The protein below binds the small molecule below.
Small molecule (SMILES): Nc1nc(SCCCN2CCCCC2)nc2sc3c(c12)CC[C@H](c1ccccc1)C3

Binding-site contacts:
Ligand atom C17 contacts residue TRP56 of chain 3.A at 3.6 Å (hydrophobic).
Ligand atom N01 contacts residue PHE422 of chain 3.A at 2.8 Å (h-bond).
Ligand atom C19 contacts residue PHE104 of chain 3.A at 3.3 Å (hydrophobic).
Ligand atom C23 contacts residue ARG57 of chain 3.A at 3.7 Å.
Ligand atom C10 contacts residue PHE422 of chain 3.A at 3.6 Å (hydrophobic).
Ligand atom C02 contacts residue TRP56 of chain 3.A at 3.7 Å (hydrophobic).
Ligand atom S30 contacts residue ALA53 of chain 3.A at 3.9 Å.
Ligand atom C25 contacts residue TRP33 of chain 3.A at 3.6 Å (hydrophobic).
Ligand atom C04 contacts residue TRP56 of chain 3.A at 3.6 Å (hydrophobic).
Ligand atom N03 contacts residue TRP56 of chain 3.A at 3.8 Å.
Ligand atom C26 contacts residue MET36 of chain 3.A at 3.8 Å (hydrophobic).
Ligand atom C18 contacts residue TRP56 of chain 3.A at 3.6 Å (hydrophobic).
Ligand atom C21 contacts residue PHE104 of chain 3.A at 3.7 Å (hydrophobic).
Ligand atom C22 contacts residue LEU83 of chain 3.A at 3.8 Å (hydrophobic).
Ligand atom N01 contacts residue MET85 of chain 3.A at 3.6 Å.
Ligand atom C24 contacts residue ARG57 of chain 3.A at 3.8 Å.
Ligand atom C20 contacts residue ALA53 of chain 3.A at 3.9 Å (hydrophobic).
Ligand atom C20 contacts residue PHE104 of chain 3.A at 3.5 Å (hydrophobic).
Ligand atom N01 contacts residue SER103 of chain 3.A at 2.6 Å (h-bond).
Ligand atom C02 contacts residue SER103 of chain 3.A at 3.7 Å.
Ligand atom N03 contacts residue PHE422 of chain 3.A at 3.6 Å.
Ligand atom C12 contacts residue HIS139 of chain 3.A at 3.9 Å.
Ligand atom C06 contacts residue GLU421 of chain 3.A at 3.8 Å.
Ligand atom C27 contacts residue PHE104 of chain 3.A at 3.5 Å (hydrophobic).
Ligand atom C13 contacts residue GLU421 of chain 3.A at 3.6 Å.
Ligand atom C27 contacts residue LEU83 of chain 3.A at 3.8 Å (hydrophobic).
Ligand atom C28 contacts residue VAL60 of chain 3.A at 3.8 Å (hydrophobic).
Ligand atom N15 contacts residue TRP56 of chain 3.A at 3.6 Å (h-bond).
Ligand atom N01 contacts residue TRP56 of chain 3.A at 3.8 Å.
Ligand atom C02 contacts residue PHE422 of chain 3.A at 3.7 Å (hydrophobic).
Ligand atom C19 contacts residue TRP56 of chain 3.A at 3.8 Å (hydrophobic).
Ligand atom S05 contacts residue TRP56 of chain 3.A at 3.9 Å.
Ligand atom S30 contacts residue PHE104 of chain 3.A at 3.8 Å.
Ligand atom C16 contacts residue TRP56 of chain 3.A at 3.6 Å (hydrophobic).
Ligand atom C28 contacts residue LEU83 of chain 3.A at 3.8 Å (hydrophobic).
Ligand atom C29 contacts residue PHE104 of chain 3.A at 3.6 Å (hydrophobic).
Ligand atom S30 contacts residue TRP56 of chain 3.A at 3.9 Å.
Ligand atom C18 contacts residue PHE104 of chain 3.A at 3.4 Å (hydrophobic).
Ligand atom C21 contacts residue LEU83 of chain 3.A at 3.9 Å (hydrophobic).
Ligand atom C14 contacts residue GLU421 of chain 3.A at 3.3 Å.

Sequence of chain 3.A:
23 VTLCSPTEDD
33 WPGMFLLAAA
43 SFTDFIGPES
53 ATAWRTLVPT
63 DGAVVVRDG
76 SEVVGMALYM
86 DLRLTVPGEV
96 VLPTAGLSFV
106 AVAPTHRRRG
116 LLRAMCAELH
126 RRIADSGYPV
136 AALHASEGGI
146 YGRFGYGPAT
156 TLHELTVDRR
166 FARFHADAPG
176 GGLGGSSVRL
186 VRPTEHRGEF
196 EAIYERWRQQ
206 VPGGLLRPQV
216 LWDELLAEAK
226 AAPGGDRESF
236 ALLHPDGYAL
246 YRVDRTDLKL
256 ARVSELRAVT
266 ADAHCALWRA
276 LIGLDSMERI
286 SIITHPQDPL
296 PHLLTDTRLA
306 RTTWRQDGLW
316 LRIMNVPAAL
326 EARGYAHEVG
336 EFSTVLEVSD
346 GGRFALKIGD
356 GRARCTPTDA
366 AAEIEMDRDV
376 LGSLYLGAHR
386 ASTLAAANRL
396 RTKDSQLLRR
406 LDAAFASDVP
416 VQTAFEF